Sequence of chain 1.C:
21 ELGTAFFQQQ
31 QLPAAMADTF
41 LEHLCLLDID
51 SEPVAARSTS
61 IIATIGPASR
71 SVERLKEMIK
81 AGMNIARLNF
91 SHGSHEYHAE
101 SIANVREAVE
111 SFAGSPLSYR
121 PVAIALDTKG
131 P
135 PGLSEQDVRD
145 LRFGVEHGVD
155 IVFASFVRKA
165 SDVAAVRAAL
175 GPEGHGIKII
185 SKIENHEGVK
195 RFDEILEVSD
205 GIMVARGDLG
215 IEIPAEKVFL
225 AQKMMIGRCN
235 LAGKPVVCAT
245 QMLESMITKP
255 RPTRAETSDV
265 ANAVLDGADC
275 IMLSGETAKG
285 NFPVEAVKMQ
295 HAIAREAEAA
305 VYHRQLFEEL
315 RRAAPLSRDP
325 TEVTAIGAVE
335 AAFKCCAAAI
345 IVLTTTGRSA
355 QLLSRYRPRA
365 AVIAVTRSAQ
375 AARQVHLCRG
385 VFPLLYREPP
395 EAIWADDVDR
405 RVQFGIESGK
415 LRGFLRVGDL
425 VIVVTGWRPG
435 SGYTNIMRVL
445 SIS

Binding-site contacts:
Ligand atom O6 contacts residue ASN89 of chain 1.C at 2.6 Å (h-bond).
Ligand atom O5 contacts residue SER278 of chain 1.C at 3.6 Å.
Ligand atom O6 contacts residue HIS92 of chain 1.C at 4.0 Å.
Ligand atom C19 contacts residue HIS92 of chain 1.C at 3.6 Å.
Ligand atom O4 contacts residue GLY279 of chain 1.C at 3.0 Å.
Ligand atom C18 contacts residue HIS92 of chain 1.C at 3.7 Å.
Ligand atom C contacts residue HIS92 of chain 1.C at 3.6 Å.
Ligand atom O1 contacts residue PRO67 of chain 1.C at 3.9 Å.
Ligand atom O contacts residue ILE65 of chain 1.C at 3.9 Å.
Ligand atom C11 contacts residue ALA282 of chain 1.C at 3.6 Å (hydrophobic).
Ligand atom C9 contacts residue ALA282 of chain 1.C at 4.0 Å (hydrophobic).
Ligand atom C16 contacts residue LYS283 of chain 1.C at 4.0 Å.
Ligand atom C18 contacts residue ALA282 of chain 1.C at 3.8 Å (hydrophobic).
Ligand atom O contacts residue HIS98 of chain 1.C at 3.5 Å.
Ligand atom C14 contacts residue HIS92 of chain 1.C at 3.6 Å.
Ligand atom S contacts residue GLY279 of chain 1.C at 3.8 Å.
Ligand atom C1 contacts residue PRO67 of chain 1.C at 3.8 Å (hydrophobic).
Ligand atom C2 contacts residue GLY93 of chain 1.C at 3.6 Å.
Ligand atom C15 contacts residue HIS92 of chain 1.C at 3.5 Å.
Ligand atom O6 contacts residue THR64 of chain 1.C at 3.8 Å.
Ligand atom C1 contacts residue HIS92 of chain 1.C at 3.7 Å.
Ligand atom O3 contacts residue HIS92 of chain 1.C at 2.8 Å (h-bond).
Ligand atom C8 contacts residue HIS92 of chain 1.C at 3.9 Å.
Ligand atom O4 contacts residue LYS283 of chain 1.C at 3.2 Å.
Ligand atom C18 contacts residue ASN89 of chain 1.C at 3.6 Å.
Ligand atom C5 contacts residue PRO67 of chain 1.C at 3.5 Å (hydrophobic).
Ligand atom C19 contacts residue ASN89 of chain 1.C at 3.7 Å.
Ligand atom C7 contacts residue PRO67 of chain 1.C at 3.7 Å (hydrophobic).
Ligand atom O5 contacts residue GLY279 of chain 1.C at 3.2 Å (h-bond).
Ligand atom C17 contacts residue LYS283 of chain 1.C at 3.5 Å.
Ligand atom C3 contacts residue TYR97 of chain 1.C at 3.5 Å (hydrophobic).
Ligand atom O contacts residue HIS92 of chain 1.C at 3.9 Å.
Ligand atom C19 contacts residue ALA282 of chain 1.C at 4.0 Å (hydrophobic).
Ligand atom O contacts residue ASN89 of chain 1.C at 3.8 Å.
Ligand atom C10 contacts residue ALA282 of chain 1.C at 3.7 Å (hydrophobic).
Ligand atom C13 contacts residue HIS92 of chain 1.C at 3.9 Å.
Ligand atom C6 contacts residue PRO67 of chain 1.C at 3.4 Å (hydrophobic).
Ligand atom C3 contacts residue GLY93 of chain 1.C at 3.6 Å.
Ligand atom C2 contacts residue TYR97 of chain 1.C at 3.5 Å (hydrophobic).
Ligand atom O6 contacts residue ARG87 of chain 1.C at 3.9 Å.

This protein binds this small molecule.
Small molecule (SMILES): O=C1c2ccccc2C(=O)c2cc(S(=O)(=O)N3CCC[C@@H](C(=O)O)C3)c(O)cc21